A protein and the small-molecule ligand that binds it are described below.
Small molecule (SMILES): CC(C)[C@H](NC(=O)[C@H](COP(=O)(O)O)NC(=O)[C@H](CCCCN)NC(=O)[C@H](CCCN=C(N)N)NC(=O)[C@H](CCCN=C(N)N)NC(=O)[C@H](C)N)C(=O)O

Sequence of chain 2.A:
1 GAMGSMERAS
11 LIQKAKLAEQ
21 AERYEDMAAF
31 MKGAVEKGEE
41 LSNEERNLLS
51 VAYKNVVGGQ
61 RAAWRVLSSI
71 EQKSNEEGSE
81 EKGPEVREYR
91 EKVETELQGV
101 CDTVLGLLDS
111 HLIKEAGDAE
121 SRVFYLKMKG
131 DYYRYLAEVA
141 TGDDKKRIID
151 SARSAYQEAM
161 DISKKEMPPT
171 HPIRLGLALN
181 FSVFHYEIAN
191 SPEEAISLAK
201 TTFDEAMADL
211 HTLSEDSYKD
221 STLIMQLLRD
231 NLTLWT

Binding-site contacts:
Ligand atom N contacts residue ASN180 of chain 2.A at 2.9 Å (h-bond).
Ligand atom CZ contacts residue GLU187 of chain 2.A at 3.4 Å.
Ligand atom C contacts residue LYS54 of chain 2.A at 3.5 Å.
Ligand atom O contacts residue VAL183 of chain 2.A at 3.2 Å.
Ligand atom O2P contacts residue ARG61 of chain 2.A at 2.7 Å (salt-bridge).
Ligand atom NH1 contacts residue ARG65 of chain 2.A at 3.6 Å.
Ligand atom CA contacts residue ASN180 of chain 2.A at 3.4 Å.
Ligand atom NZ contacts residue ASP230 of chain 2.A at 2.8 Å (salt-bridge).
Ligand atom OXT contacts residue LYS54 of chain 2.A at 2.6 Å (salt-bridge).
Ligand atom NH2 contacts residue GLU187 of chain 2.A at 2.8 Å (salt-bridge).
Ligand atom NH2 contacts residue VAL183 of chain 2.A at 3.7 Å.
Ligand atom CZ contacts residue VAL183 of chain 2.A at 3.7 Å (hydrophobic).
Ligand atom CD contacts residue GLU187 of chain 2.A at 3.4 Å.
Ligand atom P contacts residue ARG134 of chain 2.A at 3.8 Å.
Ligand atom NH2 contacts residue ARG134 of chain 2.A at 3.7 Å.
Ligand atom C contacts residue ASN180 of chain 2.A at 3.6 Å.
Ligand atom NH2 contacts residue ARG65 of chain 2.A at 3.4 Å (salt-bridge).
Ligand atom O1P contacts residue ARG61 of chain 2.A at 2.8 Å (salt-bridge).
Ligand atom O contacts residue ASN180 of chain 2.A at 2.7 Å (h-bond).
Ligand atom NE contacts residue GLU187 of chain 2.A at 2.8 Å (salt-bridge).
Ligand atom O contacts residue LYS127 of chain 2.A at 2.9 Å (salt-bridge).
Ligand atom O contacts residue ASN231 of chain 2.A at 2.9 Å (h-bond).
Ligand atom CZ contacts residue ARG65 of chain 2.A at 3.6 Å.
Ligand atom CG1 contacts residue GLY176 of chain 2.A at 3.4 Å.
Ligand atom CB contacts residue ASN231 of chain 2.A at 3.5 Å.
Ligand atom CB contacts residue ASN180 of chain 2.A at 3.4 Å.
Ligand atom O contacts residue LEU179 of chain 2.A at 3.7 Å.
Ligand atom CA contacts residue ASN231 of chain 2.A at 3.7 Å.
Ligand atom O3P contacts residue ARG134 of chain 2.A at 2.7 Å (salt-bridge).
Ligand atom N contacts residue LEU234 of chain 2.A at 3.5 Å.
Ligand atom O3P contacts residue TYR135 of chain 2.A at 2.7 Å (h-bond).
Ligand atom NH2 contacts residue ARG61 of chain 2.A at 3.4 Å (salt-bridge).
Ligand atom C contacts residue ASN231 of chain 2.A at 3.5 Å.
Ligand atom CA contacts residue LYS54 of chain 2.A at 3.8 Å.
Ligand atom CA contacts residue ASN231 of chain 2.A at 3.4 Å.
Ligand atom CB contacts residue ASN231 of chain 2.A at 3.7 Å.
Ligand atom P contacts residue ARG61 of chain 2.A at 3.5 Å.
Ligand atom CA contacts residue LEU234 of chain 2.A at 3.5 Å (hydrophobic).
Ligand atom O1P contacts residue ARG134 of chain 2.A at 2.9 Å (salt-bridge).
Ligand atom N contacts residue ASN231 of chain 2.A at 2.7 Å (h-bond).